The protein below binds the small molecule below.
Small molecule (SMILES): CC(=O)N[C@@H]1[C@@H](O)[C@H](O[C@@H]2O[C@H](CO)[C@H](O)[C@H](O)[C@H]2O[C@@H]2O[C@@H](C)[C@@H](O)[C@@H](O)[C@@H]2O)[C@@H](CO)O[C@H]1O

Binding-site contacts:
Ligand atom C6 contacts residue EDO1 of chain 1.D at 3.4 Å.
Ligand atom C6 contacts residue TRP239 of chain 1.A at 3.3 Å (hydrophobic).
Ligand atom C4 contacts residue TRP239 of chain 1.A at 3.6 Å (hydrophobic).
Ligand atom C6 contacts residue TYR140 of chain 1.A at 3.3 Å (hydrophobic).
Ligand atom C4 contacts residue A2G1 of chain 1.C at 3.2 Å.
Ligand atom O2 contacts residue TYR20 of chain 1.A at 2.7 Å (h-bond).
Ligand atom C8 contacts residue TRP141 of chain 1.A at 3.7 Å (hydrophobic).
Ligand atom C6 contacts residue TYR242 of chain 1.A at 3.6 Å (hydrophobic).
Ligand atom O4 contacts residue THR103 of chain 1.A at 2.6 Å (h-bond).
Ligand atom C1 contacts residue TRP141 of chain 1.A at 3.8 Å (hydrophobic).
Ligand atom C3 contacts residue HIS59 of chain 1.A at 3.6 Å.
Ligand atom O6 contacts residue EDO1 of chain 1.D at 2.7 Å (h-bond).
Ligand atom C6 contacts residue GLU243 of chain 1.A at 3.5 Å.
Ligand atom C3 contacts residue TRP141 of chain 1.A at 3.8 Å (hydrophobic).
Ligand atom C6 contacts residue THR103 of chain 1.A at 3.7 Å.
Ligand atom C3 contacts residue A2G1 of chain 1.C at 2.9 Å.
Ligand atom O4 contacts residue A2G1 of chain 1.C at 3.5 Å.
Ligand atom O3 contacts residue A2G1 of chain 1.C at 1.9 Å.
Ligand atom C4 contacts residue THR103 of chain 1.A at 3.2 Å.
Ligand atom C8 contacts residue HIS110 of chain 1.A at 3.7 Å.
Ligand atom O5 contacts residue EDO1 of chain 1.D at 3.4 Å (h-bond).
Ligand atom O6 contacts residue GLU243 of chain 1.A at 2.9 Å (salt-bridge).
Ligand atom O6 contacts residue THR206 of chain 1.A at 3.5 Å.
Ligand atom O3 contacts residue HIS59 of chain 1.A at 2.8 Å (h-bond).
Ligand atom O6 contacts residue TYR242 of chain 1.A at 3.5 Å.
Ligand atom O3 contacts residue TYR20 of chain 1.A at 3.2 Å (h-bond).
Ligand atom O3 contacts residue GLU290 of chain 1.A at 3.7 Å.
Ligand atom O2 contacts residue GLU290 of chain 1.A at 2.6 Å (salt-bridge).
Ligand atom O2 contacts residue A2G1 of chain 1.C at 3.5 Å.
Ligand atom O6 contacts residue TRP239 of chain 1.A at 3.6 Å.
Ligand atom O4 contacts residue HIS59 of chain 1.A at 3.1 Å (h-bond).
Ligand atom C6 contacts residue TRP141 of chain 1.A at 3.8 Å (hydrophobic).
Ligand atom O6 contacts residue TYR140 of chain 1.A at 2.4 Å (h-bond).
Ligand atom C5 contacts residue TRP239 of chain 1.A at 3.6 Å (hydrophobic).
Ligand atom C2 contacts residue TYR20 of chain 1.A at 3.6 Å (hydrophobic).
Ligand atom O3 contacts residue THR137 of chain 1.A at 3.6 Å.
Ligand atom N2 contacts residue TRP141 of chain 1.A at 3.2 Å.
Ligand atom C2 contacts residue HIS59 of chain 1.A at 3.7 Å.
Ligand atom C6 contacts residue GLU243 of chain 1.A at 3.6 Å.
Ligand atom O2 contacts residue GLU290 of chain 1.A at 3.7 Å.

Sequence of chain 1.A:
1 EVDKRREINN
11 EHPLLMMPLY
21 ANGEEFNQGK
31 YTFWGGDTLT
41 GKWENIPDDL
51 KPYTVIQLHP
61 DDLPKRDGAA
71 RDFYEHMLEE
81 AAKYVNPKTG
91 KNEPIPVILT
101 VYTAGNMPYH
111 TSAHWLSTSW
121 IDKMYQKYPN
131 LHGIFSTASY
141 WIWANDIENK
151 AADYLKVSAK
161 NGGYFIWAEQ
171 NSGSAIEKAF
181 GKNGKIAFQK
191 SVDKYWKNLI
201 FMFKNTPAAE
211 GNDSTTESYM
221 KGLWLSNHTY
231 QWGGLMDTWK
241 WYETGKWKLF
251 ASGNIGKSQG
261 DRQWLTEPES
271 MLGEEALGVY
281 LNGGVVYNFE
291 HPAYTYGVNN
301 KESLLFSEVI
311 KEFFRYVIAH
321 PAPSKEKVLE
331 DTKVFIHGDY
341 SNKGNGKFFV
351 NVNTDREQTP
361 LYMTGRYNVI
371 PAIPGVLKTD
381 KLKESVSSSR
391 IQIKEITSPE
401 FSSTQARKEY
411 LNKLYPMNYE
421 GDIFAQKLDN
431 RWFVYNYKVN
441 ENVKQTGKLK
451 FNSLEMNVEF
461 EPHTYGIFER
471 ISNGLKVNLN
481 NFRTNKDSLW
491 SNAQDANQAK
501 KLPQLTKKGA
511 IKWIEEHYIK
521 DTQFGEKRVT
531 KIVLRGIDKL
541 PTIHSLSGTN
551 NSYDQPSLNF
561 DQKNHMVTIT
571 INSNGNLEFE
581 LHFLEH